Sequence of chain 1.A:
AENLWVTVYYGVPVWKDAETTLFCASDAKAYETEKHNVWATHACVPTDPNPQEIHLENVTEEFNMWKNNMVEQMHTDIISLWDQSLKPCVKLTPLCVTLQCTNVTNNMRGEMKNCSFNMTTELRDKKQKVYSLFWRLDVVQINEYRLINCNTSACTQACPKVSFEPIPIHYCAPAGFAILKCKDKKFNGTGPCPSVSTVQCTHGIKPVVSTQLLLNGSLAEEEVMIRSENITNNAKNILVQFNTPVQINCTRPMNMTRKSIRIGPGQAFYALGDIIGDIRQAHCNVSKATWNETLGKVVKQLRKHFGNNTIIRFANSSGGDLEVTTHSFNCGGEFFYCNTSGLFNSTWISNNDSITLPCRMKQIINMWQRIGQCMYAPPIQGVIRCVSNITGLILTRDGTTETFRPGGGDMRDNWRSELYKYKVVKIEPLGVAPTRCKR

Binding-site contacts:
Ligand atom O5 contacts residue ASN249 of chain 1.A at 3.8 Å.
Ligand atom C2 contacts residue ASN246 of chain 1.A at 2.5 Å.
Ligand atom C4 contacts residue ASN246 of chain 1.A at 4.2 Å.
Ligand atom C6 contacts residue THR248 of chain 1.A at 4.3 Å.
Ligand atom C5 contacts residue ASN246 of chain 1.A at 3.7 Å.
Ligand atom N2 contacts residue ASN246 of chain 1.A at 2.9 Å (h-bond).
Ligand atom O7 contacts residue ASN246 of chain 1.A at 4.5 Å.
Ligand atom C1 contacts residue ASN246 of chain 1.A at 1.4 Å.
Ligand atom C7 contacts residue ASN246 of chain 1.A at 3.6 Å.
Ligand atom C8 contacts residue THR248 of chain 1.A at 4.0 Å.
Ligand atom C1 contacts residue ASN249 of chain 1.A at 4.3 Å.
Ligand atom C3 contacts residue ASN246 of chain 1.A at 3.8 Å.
Ligand atom C5 contacts residue THR248 of chain 1.A at 3.6 Å.
Ligand atom O5 contacts residue THR248 of chain 1.A at 3.2 Å (h-bond).
Ligand atom O6 contacts residue THR248 of chain 1.A at 4.5 Å.
Ligand atom C8 contacts residue ASN246 of chain 1.A at 3.9 Å.
Ligand atom C2 contacts residue THR248 of chain 1.A at 4.4 Å.
Ligand atom O6 contacts residue ASN249 of chain 1.A at 4.1 Å.
Ligand atom O5 contacts residue ASN246 of chain 1.A at 2.4 Å (h-bond).
Ligand atom C1 contacts residue THR248 of chain 1.A at 3.1 Å.

This protein binds this small molecule.
Small molecule (SMILES): CC(=O)N[C@@H]1[C@@H](O)[C@H](O)[C@@H](CO)O[C@H]1O